Sequence of chain 1.A:
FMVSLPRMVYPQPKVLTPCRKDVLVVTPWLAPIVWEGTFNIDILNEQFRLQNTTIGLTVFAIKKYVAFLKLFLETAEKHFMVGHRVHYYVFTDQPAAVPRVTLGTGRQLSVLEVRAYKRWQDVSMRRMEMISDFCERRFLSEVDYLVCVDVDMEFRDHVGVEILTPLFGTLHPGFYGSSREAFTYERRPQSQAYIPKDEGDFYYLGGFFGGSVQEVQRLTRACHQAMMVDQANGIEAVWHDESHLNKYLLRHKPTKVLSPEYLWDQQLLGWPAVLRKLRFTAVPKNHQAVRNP

Binding-site contacts:
Ligand atom O6 contacts residue PHE175 of chain 1.A at 3.3 Å.
Ligand atom C1 contacts residue HIS172 of chain 1.A at 4.0 Å.
Ligand atom C6 contacts residue PHE175 of chain 1.A at 3.9 Å (hydrophobic).
Ligand atom O5 contacts residue HIS172 of chain 1.A at 3.3 Å.
Ligand atom O1 contacts residue HIS172 of chain 1.A at 3.8 Å.
Ligand atom C4 contacts residue GAL1 of chain 1.D at 3.7 Å.
Ligand atom O3 contacts residue GAL1 of chain 1.D at 3.0 Å (h-bond).
Ligand atom C6 contacts residue HIS172 of chain 1.A at 4.0 Å.
Ligand atom C5 contacts residue HIS172 of chain 1.A at 3.9 Å.
Ligand atom C4 contacts residue TRP239 of chain 1.A at 3.7 Å (hydrophobic).
Ligand atom O4 contacts residue GLU242 of chain 1.A at 2.6 Å (salt-bridge).
Ligand atom O3 contacts residue UDP1 of chain 1.B at 3.1 Å (h-bond).
Ligand atom O3 contacts residue TRP239 of chain 1.A at 4.1 Å.
Ligand atom C6 contacts residue GLU242 of chain 1.A at 3.8 Å.
Ligand atom O6 contacts residue TRP239 of chain 1.A at 3.4 Å (h-bond).
Ligand atom O5 contacts residue PHE175 of chain 1.A at 4.0 Å.
Ligand atom C3 contacts residue HIS172 of chain 1.A at 4.4 Å.
Ligand atom O4 contacts residue GAL1 of chain 1.D at 2.9 Å (h-bond).
Ligand atom C4 contacts residue HIS172 of chain 1.A at 3.8 Å.
Ligand atom C4 contacts residue GLU242 of chain 1.A at 3.4 Å.
Ligand atom C3 contacts residue TRP239 of chain 1.A at 3.8 Å (hydrophobic).
Ligand atom C5 contacts residue GLU242 of chain 1.A at 4.2 Å.
Ligand atom C6 contacts residue TYR203 of chain 1.A at 3.8 Å (hydrophobic).
Ligand atom C2 contacts residue HIS172 of chain 1.A at 3.9 Å.
Ligand atom C5 contacts residue TRP239 of chain 1.A at 3.7 Å (hydrophobic).
Ligand atom O6 contacts residue THR184 of chain 1.A at 2.6 Å (h-bond).
Ligand atom O4 contacts residue TYR203 of chain 1.A at 4.5 Å.
Ligand atom C6 contacts residue TRP239 of chain 1.A at 3.5 Å (hydrophobic).
Ligand atom O4 contacts residue HIS172 of chain 1.A at 2.7 Å.
Ligand atom C3 contacts residue GAL1 of chain 1.D at 3.8 Å.
Ligand atom C3 contacts residue UDP1 of chain 1.B at 4.3 Å.
Ligand atom C6 contacts residue THR184 of chain 1.A at 3.1 Å.
Ligand atom C2 contacts residue GAL1 of chain 1.D at 4.3 Å.

The protein below binds the small molecule below.
Small molecule (SMILES): OC[C@H]1O[C@@H](O)[C@H](O)[C@@H](O)[C@H]1O